A small-molecule ligand and the protein it binds are described below.
Small molecule (SMILES): CC[C@@](C)(O)C(=O)CC(=O)c1c(C)cc2c(c1O)C(=O)c1c(O)cccc1C2=O

Binding-site contacts:
Ligand atom OAR contacts residue THR148 of chain 1.A at 3.7 Å.
Ligand atom CAN contacts residue LEU121 of chain 1.A at 3.6 Å (hydrophobic).
Ligand atom CBA contacts residue PRO143 of chain 1.A at 3.3 Å (hydrophobic).
Ligand atom CAD contacts residue PHE152 of chain 1.A at 2.8 Å (hydrophobic).
Ligand atom CAH contacts residue LEU149 of chain 1.A at 3.2 Å (hydrophobic).
Ligand atom CAG contacts residue LEU149 of chain 1.A at 3.0 Å (hydrophobic).
Ligand atom CAK contacts residue LEU121 of chain 1.A at 3.1 Å (hydrophobic).
Ligand atom CAL contacts residue LEU121 of chain 1.A at 3.4 Å (hydrophobic).
Ligand atom CAD contacts residue PHE27 of chain 1.A at 3.5 Å (hydrophobic).
Ligand atom CAH contacts residue LEU121 of chain 1.A at 3.8 Å (hydrophobic).
Ligand atom CAE contacts residue PHE152 of chain 1.A at 3.0 Å (hydrophobic).
Ligand atom CAG contacts residue VAL119 of chain 1.A at 3.5 Å (hydrophobic).
Ligand atom OBB contacts residue GLU147 of chain 1.A at 2.7 Å.
Ligand atom CAK contacts residue LEU149 of chain 1.A at 3.0 Å (hydrophobic).
Ligand atom CAJ contacts residue THR148 of chain 1.A at 3.5 Å.
Ligand atom CAC contacts residue PHE152 of chain 1.A at 3.7 Å (hydrophobic).
Ligand atom CAE contacts residue VAL119 of chain 1.A at 3.6 Å (hydrophobic).
Ligand atom OAR contacts residue PHE27 of chain 1.A at 3.2 Å.
Ligand atom CAI contacts residue LEU121 of chain 1.A at 3.7 Å (hydrophobic).
Ligand atom CBA contacts residue GLU147 of chain 1.A at 3.6 Å.
Ligand atom CAN contacts residue LEU149 of chain 1.A at 3.7 Å (hydrophobic).
Ligand atom CAA contacts residue VAL119 of chain 1.A at 3.8 Å (hydrophobic).
Ligand atom OAP contacts residue THR148 of chain 1.A at 2.7 Å.
Ligand atom CAI contacts residue LEU149 of chain 1.A at 3.5 Å (hydrophobic).
Ligand atom CAZ contacts residue HIS137 of chain 1.A at 3.7 Å.
Ligand atom CAZ contacts residue GLY142 of chain 1.A at 3.3 Å.
Ligand atom OBC contacts residue THR148 of chain 1.A at 3.2 Å (h-bond).
Ligand atom CAM contacts residue LEU121 of chain 1.A at 3.6 Å (hydrophobic).
Ligand atom CAL contacts residue LEU149 of chain 1.A at 3.2 Å (hydrophobic).
Ligand atom CAA contacts residue LEU149 of chain 1.A at 3.7 Å (hydrophobic).
Ligand atom CBA contacts residue GLY142 of chain 1.A at 2.8 Å.
Ligand atom OAO contacts residue VAL119 of chain 1.A at 2.8 Å.
Ligand atom CAM contacts residue LEU149 of chain 1.A at 3.5 Å (hydrophobic).
Ligand atom CAN contacts residue THR148 of chain 1.A at 3.7 Å.
Ligand atom CAC contacts residue PHE27 of chain 1.A at 3.5 Å (hydrophobic).
Ligand atom OAO contacts residue LEU149 of chain 1.A at 2.8 Å.
Ligand atom OAU contacts residue LEU121 of chain 1.A at 3.3 Å.
Ligand atom CAS contacts residue LEU121 of chain 1.A at 3.5 Å (hydrophobic).
Ligand atom CAF contacts residue VAL119 of chain 1.A at 3.2 Å (hydrophobic).
Ligand atom OAQ contacts residue THR148 of chain 1.A at 3.6 Å.

Sequence of chain 1.A:
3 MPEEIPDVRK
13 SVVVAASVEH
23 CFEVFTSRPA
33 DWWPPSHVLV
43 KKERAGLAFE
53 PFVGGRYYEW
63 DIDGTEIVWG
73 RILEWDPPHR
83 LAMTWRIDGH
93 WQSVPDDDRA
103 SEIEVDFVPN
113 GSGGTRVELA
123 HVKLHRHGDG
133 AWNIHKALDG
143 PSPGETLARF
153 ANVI